The protein below binds the small molecule below.
Small molecule (SMILES): CC(=O)N[C@@H]1[C@@H](O)[C@H](O)[C@@H](CO)O[C@H]1O

Binding-site contacts:
Ligand atom O5 contacts residue ASN804 of chain 1.C at 2.4 Å (h-bond).
Ligand atom C5 contacts residue SER806 of chain 1.C at 3.2 Å.
Ligand atom C3 contacts residue ASN804 of chain 1.C at 3.8 Å.
Ligand atom O6 contacts residue SER806 of chain 1.C at 4.2 Å.
Ligand atom O7 contacts residue ASN804 of chain 1.C at 3.3 Å (h-bond).
Ligand atom C4 contacts residue ASN804 of chain 1.C at 4.2 Å.
Ligand atom C6 contacts residue GLN807 of chain 1.C at 3.3 Å.
Ligand atom O5 contacts residue GLN807 of chain 1.C at 4.2 Å.
Ligand atom C1 contacts residue SER806 of chain 1.C at 3.3 Å.
Ligand atom C2 contacts residue SER806 of chain 1.C at 4.5 Å.
Ligand atom C6 contacts residue SER806 of chain 1.C at 3.9 Å.
Ligand atom C1 contacts residue ASN804 of chain 1.C at 1.4 Å.
Ligand atom C4 contacts residue SER806 of chain 1.C at 4.4 Å.
Ligand atom O5 contacts residue SER806 of chain 1.C at 3.2 Å (h-bond).
Ligand atom O6 contacts residue GLN807 of chain 1.C at 3.0 Å (h-bond).
Ligand atom C5 contacts residue GLN807 of chain 1.C at 3.6 Å.
Ligand atom C8 contacts residue ASN804 of chain 1.C at 4.5 Å.
Ligand atom O7 contacts residue SER806 of chain 1.C at 3.9 Å.
Ligand atom C2 contacts residue ASN804 of chain 1.C at 2.4 Å.
Ligand atom N2 contacts residue ASN804 of chain 1.C at 2.9 Å (h-bond).
Ligand atom C5 contacts residue ASN804 of chain 1.C at 3.7 Å.
Ligand atom C7 contacts residue ASN804 of chain 1.C at 3.4 Å.

Sequence of chain 1.C:
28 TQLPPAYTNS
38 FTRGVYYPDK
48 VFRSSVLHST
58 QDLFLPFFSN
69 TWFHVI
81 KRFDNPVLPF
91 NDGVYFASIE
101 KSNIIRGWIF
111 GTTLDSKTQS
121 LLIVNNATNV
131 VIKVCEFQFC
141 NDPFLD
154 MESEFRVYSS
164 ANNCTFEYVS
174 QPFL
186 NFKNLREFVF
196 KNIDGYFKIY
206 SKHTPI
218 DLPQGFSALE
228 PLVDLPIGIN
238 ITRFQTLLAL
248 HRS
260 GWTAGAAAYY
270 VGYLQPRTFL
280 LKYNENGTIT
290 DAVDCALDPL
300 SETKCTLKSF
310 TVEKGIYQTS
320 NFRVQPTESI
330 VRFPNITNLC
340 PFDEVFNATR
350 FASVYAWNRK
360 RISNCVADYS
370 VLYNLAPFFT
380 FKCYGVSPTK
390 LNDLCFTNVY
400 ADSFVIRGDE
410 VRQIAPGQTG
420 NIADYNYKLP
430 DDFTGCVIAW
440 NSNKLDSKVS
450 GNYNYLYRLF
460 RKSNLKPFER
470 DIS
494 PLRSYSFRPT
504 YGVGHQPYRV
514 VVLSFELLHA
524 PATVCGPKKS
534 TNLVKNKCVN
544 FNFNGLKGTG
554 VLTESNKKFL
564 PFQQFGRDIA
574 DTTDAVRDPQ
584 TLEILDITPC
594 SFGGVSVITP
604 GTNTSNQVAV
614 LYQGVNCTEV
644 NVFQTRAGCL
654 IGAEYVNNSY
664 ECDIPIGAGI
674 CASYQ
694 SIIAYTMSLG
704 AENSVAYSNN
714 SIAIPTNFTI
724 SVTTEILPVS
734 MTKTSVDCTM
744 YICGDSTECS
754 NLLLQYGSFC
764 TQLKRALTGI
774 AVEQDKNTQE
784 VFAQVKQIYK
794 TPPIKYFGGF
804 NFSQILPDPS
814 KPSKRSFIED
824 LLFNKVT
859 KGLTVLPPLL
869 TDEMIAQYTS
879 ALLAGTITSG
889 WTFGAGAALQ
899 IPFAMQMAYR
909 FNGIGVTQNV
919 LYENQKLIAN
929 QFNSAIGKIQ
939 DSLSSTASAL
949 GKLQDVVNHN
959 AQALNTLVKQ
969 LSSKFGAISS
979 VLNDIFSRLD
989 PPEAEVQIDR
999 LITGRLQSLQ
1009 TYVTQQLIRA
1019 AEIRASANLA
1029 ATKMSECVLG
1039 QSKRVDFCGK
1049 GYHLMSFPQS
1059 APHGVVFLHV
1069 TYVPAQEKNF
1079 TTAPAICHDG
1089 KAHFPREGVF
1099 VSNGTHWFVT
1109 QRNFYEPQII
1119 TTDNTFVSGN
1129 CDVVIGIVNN